Binding-site contacts:
Ligand atom CG2 contacts residue E8F1 of chain 1.F at 3.5 Å.
Ligand atom N contacts residue E8F1 of chain 1.F at 1.4 Å (h-bond).
Ligand atom O2 contacts residue TYR409 of chain 1.A at 2.5 Å (h-bond).
Ligand atom CG1 contacts residue E8F1 of chain 1.F at 3.2 Å.
Ligand atom C13 contacts residue TYR409 of chain 1.A at 3.3 Å (hydrophobic).
Ligand atom C12 contacts residue ALA290 of chain 1.A at 2.7 Å (hydrophobic).
Ligand atom O contacts residue ALA290 of chain 1.A at 3.2 Å (h-bond).
Ligand atom O3 contacts residue ZN1 of chain 1.B at 1.9 Å.
Ligand atom N3 contacts residue ZN1 of chain 1.B at 2.9 Å.
Ligand atom N3 contacts residue GLU326 of chain 1.A at 3.3 Å (salt-bridge).
Ligand atom N contacts residue GOL1 of chain 1.K at 2.9 Å (h-bond).
Ligand atom O contacts residue GLY289 of chain 1.A at 2.8 Å (h-bond).
Ligand atom CG2 contacts residue ARG318 of chain 1.A at 3.3 Å.
Ligand atom CG2 contacts residue GLY289 of chain 1.A at 3.1 Å.
Ligand atom C7 contacts residue E8F1 of chain 1.F at 0.9 Å.
Ligand atom C8 contacts residue ALA290 of chain 1.A at 3.3 Å (hydrophobic).
Ligand atom CB contacts residue E8F1 of chain 1.F at 2.7 Å.
Ligand atom O3 contacts residue E8F1 of chain 1.F at 0.5 Å (h-bond).
Ligand atom C9 contacts residue TYR409 of chain 1.A at 3.3 Å (hydrophobic).
Ligand atom C11 contacts residue GLU148 of chain 1.A at 3.2 Å.
Ligand atom N3 contacts residue ALA290 of chain 1.A at 3.0 Å (h-bond).
Ligand atom O contacts residue E8F1 of chain 1.F at 1.3 Å (h-bond).
Ligand atom N2 contacts residue E8F1 of chain 1.F at 0.5 Å (h-bond).
Ligand atom O2 contacts residue GLU348 of chain 1.A at 3.0 Å (salt-bridge).
Ligand atom O2 contacts residue ZN1 of chain 1.B at 2.2 Å.
Ligand atom CA contacts residue E8F1 of chain 1.F at 2.2 Å.
Ligand atom N3 contacts residue E8F1 of chain 1.F at 0.9 Å (h-bond).
Ligand atom C12 contacts residue E8F1 of chain 1.F at 3.2 Å.
Ligand atom C13 contacts residue ZN1 of chain 1.B at 3.0 Å.
Ligand atom C8 contacts residue E8F1 of chain 1.F at 1.7 Å.
Ligand atom O3 contacts residue GLU292 of chain 1.A at 2.9 Å (salt-bridge).
Ligand atom O3 contacts residue HIS329 of chain 1.A at 2.8 Å (h-bond).
Ligand atom O3 contacts residue HIS325 of chain 1.A at 3.1 Å (h-bond).
Ligand atom C10 contacts residue E8F1 of chain 1.F at 2.6 Å.
Ligand atom C13 contacts residue E8F1 of chain 1.F at 1.1 Å.
Ligand atom C11 contacts residue E8F1 of chain 1.F at 2.3 Å.
Ligand atom C9 contacts residue E8F1 of chain 1.F at 2.0 Å.
Ligand atom O2 contacts residue E8F1 of chain 1.F at 0.7 Å (h-bond).
Ligand atom O3 contacts residue GLU326 of chain 1.A at 2.8 Å (salt-bridge).
Ligand atom CA contacts residue GOL1 of chain 1.K at 2.9 Å.

This protein binds this small molecule.
Small molecule (SMILES): Cc1ccc(CNC(=O)N[C@H](CC(C)C)C(=O)NO)cc1C

Sequence of chain 1.A:
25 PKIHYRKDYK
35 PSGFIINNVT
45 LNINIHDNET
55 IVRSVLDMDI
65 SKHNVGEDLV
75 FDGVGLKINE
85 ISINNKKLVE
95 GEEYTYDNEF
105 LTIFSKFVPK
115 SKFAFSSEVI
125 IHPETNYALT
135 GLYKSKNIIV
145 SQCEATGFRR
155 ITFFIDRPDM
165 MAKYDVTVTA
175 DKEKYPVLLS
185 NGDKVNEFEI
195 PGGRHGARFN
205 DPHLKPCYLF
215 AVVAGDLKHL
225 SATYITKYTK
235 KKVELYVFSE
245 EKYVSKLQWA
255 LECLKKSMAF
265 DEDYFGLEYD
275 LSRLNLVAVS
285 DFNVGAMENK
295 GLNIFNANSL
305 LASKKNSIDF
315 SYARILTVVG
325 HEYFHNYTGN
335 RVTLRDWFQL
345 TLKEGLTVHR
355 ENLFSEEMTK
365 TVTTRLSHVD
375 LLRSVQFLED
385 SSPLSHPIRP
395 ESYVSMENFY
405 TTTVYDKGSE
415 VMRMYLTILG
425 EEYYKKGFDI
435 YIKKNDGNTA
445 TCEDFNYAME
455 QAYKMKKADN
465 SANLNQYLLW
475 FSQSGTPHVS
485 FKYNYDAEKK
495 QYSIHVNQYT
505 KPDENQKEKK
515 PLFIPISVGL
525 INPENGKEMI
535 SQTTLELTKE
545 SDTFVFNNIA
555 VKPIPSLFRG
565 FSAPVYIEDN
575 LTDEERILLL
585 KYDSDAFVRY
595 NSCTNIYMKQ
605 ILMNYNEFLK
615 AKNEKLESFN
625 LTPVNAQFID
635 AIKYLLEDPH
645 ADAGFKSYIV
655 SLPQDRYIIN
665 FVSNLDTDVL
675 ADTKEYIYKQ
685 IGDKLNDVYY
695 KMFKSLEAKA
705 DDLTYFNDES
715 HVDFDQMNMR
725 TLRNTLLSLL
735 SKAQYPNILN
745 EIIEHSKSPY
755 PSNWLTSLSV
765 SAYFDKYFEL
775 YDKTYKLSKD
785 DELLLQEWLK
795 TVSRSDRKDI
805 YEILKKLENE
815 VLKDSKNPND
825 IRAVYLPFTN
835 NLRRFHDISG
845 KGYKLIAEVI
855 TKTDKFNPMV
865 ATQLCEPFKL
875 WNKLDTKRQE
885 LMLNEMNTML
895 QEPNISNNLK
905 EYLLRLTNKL